Sequence of chain 1.B:
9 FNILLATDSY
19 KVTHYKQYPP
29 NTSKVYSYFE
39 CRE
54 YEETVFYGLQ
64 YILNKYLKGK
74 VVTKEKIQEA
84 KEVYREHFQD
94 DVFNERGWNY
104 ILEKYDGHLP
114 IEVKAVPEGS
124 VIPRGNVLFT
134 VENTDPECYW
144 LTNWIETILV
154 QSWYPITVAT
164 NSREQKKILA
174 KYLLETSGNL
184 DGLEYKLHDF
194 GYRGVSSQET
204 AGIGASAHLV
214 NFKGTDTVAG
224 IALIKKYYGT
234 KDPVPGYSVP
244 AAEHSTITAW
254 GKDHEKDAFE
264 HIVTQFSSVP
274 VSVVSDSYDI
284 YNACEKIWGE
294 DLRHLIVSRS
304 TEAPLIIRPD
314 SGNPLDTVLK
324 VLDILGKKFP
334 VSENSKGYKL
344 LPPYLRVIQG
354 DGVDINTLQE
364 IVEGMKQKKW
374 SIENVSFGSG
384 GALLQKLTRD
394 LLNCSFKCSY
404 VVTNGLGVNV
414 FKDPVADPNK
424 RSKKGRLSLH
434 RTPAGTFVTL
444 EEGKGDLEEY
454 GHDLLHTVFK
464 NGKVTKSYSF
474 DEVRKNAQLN

This protein binds this small molecule.
Small molecule (SMILES): O=C(/C=C/c1cccnc1)NCCCCC1CCN(C(=O)c2ccccc2)CC1

Sequence of chain 1.A:
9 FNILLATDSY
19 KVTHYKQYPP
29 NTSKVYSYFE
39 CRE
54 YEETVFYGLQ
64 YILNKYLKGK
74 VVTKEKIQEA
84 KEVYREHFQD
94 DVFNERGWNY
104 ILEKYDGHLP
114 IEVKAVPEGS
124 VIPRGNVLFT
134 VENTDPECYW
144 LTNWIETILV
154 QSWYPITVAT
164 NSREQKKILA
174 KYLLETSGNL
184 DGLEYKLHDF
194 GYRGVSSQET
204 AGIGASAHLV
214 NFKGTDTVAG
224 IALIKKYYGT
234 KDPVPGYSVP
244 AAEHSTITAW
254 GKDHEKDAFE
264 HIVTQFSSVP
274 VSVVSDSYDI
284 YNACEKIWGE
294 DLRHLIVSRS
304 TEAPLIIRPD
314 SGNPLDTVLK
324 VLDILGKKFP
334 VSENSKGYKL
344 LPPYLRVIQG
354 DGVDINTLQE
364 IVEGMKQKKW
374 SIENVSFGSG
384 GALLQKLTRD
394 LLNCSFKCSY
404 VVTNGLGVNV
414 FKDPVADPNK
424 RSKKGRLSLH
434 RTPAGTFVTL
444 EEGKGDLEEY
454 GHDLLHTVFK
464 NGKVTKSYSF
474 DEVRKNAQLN

Binding-site contacts:
Ligand atom OAA contacts residue ALA244 of chain 1.A at 2.6 Å.
Ligand atom CAO contacts residue VAL242 of chain 1.A at 3.4 Å (hydrophobic).
Ligand atom NAV contacts residue PHE193 of chain 1.A at 3.3 Å.
Ligand atom CAF contacts residue SER379 of chain 1.A at 2.8 Å.
Ligand atom CAG contacts residue GLU376 of chain 1.A at 3.3 Å.
Ligand atom OAA contacts residue PRO243 of chain 1.A at 3.7 Å.
Ligand atom OAA contacts residue VAL242 of chain 1.A at 2.7 Å (h-bond).
Ligand atom OAB contacts residue PRO307 of chain 1.A at 3.7 Å.
Ligand atom CAX contacts residue VAL242 of chain 1.A at 3.7 Å (hydrophobic).
Ligand atom CAE contacts residue GLU376 of chain 1.A at 3.0 Å.
Ligand atom CAN contacts residue HIS191 of chain 1.A at 3.4 Å.
Ligand atom CAH contacts residue PHE193 of chain 1.A at 3.5 Å (hydrophobic).
Ligand atom CAY contacts residue ILE309 of chain 1.A at 3.6 Å (hydrophobic).
Ligand atom CAT contacts residue ILE309 of chain 1.A at 3.7 Å (hydrophobic).
Ligand atom CAL contacts residue ARG349 of chain 1.A at 3.7 Å.
Ligand atom CAF contacts residue ARG349 of chain 1.A at 3.6 Å.
Ligand atom CAE contacts residue ARG349 of chain 1.A at 3.3 Å.
Ligand atom CAQ contacts residue VAL242 of chain 1.A at 3.8 Å (hydrophobic).
Ligand atom CAR contacts residue ILE309 of chain 1.A at 3.4 Å (hydrophobic).
Ligand atom CAJ contacts residue PHE193 of chain 1.A at 3.4 Å (hydrophobic).
Ligand atom NBC contacts residue ILE309 of chain 1.A at 3.5 Å.
Ligand atom OAA contacts residue TYR18 of chain 1.B at 3.4 Å.
Ligand atom CAD contacts residue PHE193 of chain 1.A at 3.5 Å (hydrophobic).
Ligand atom CAI contacts residue PHE193 of chain 1.A at 3.4 Å (hydrophobic).
Ligand atom CAE contacts residue ASN377 of chain 1.A at 3.6 Å.
Ligand atom CAX contacts residue ALA244 of chain 1.A at 3.2 Å (hydrophobic).
Ligand atom NAW contacts residue SER275 of chain 1.A at 3.8 Å.
Ligand atom CAI contacts residue TYR18 of chain 1.B at 3.7 Å (hydrophobic).
Ligand atom CAM contacts residue ASP219 of chain 1.A at 3.5 Å.
Ligand atom CAM contacts residue PHE193 of chain 1.A at 3.1 Å (hydrophobic).
Ligand atom CAQ contacts residue HIS191 of chain 1.A at 3.8 Å.
Ligand atom CAK contacts residue ARG349 of chain 1.A at 3.8 Å.
Ligand atom NAW contacts residue VAL242 of chain 1.A at 3.8 Å.
Ligand atom CAR contacts residue VAL242 of chain 1.A at 3.2 Å (hydrophobic).
Ligand atom CAK contacts residue SER379 of chain 1.A at 3.1 Å.
Ligand atom CAZ contacts residue PHE193 of chain 1.A at 3.3 Å (hydrophobic).
Ligand atom CAH contacts residue ARG311 of chain 1.A at 3.2 Å.
Ligand atom CAJ contacts residue ARG311 of chain 1.A at 3.1 Å.
Ligand atom CAG contacts residue ARG349 of chain 1.A at 3.1 Å.
Ligand atom CAP contacts residue ILE351 of chain 1.A at 3.6 Å (hydrophobic).